This protein binds this small molecule.
Small molecule (SMILES): COc1cccc(COC(=O)c2oc3cccc(OC4CCNCC4)c3c2C)c1

Binding-site contacts:
Ligand atom O2 contacts residue TYR186 of chain 1.C at 3.4 Å.
Ligand atom C2 contacts residue TYR186 of chain 1.C at 3.6 Å (hydrophobic).
Ligand atom C21 contacts residue ASP73 of chain 1.C at 3.6 Å.
Ligand atom C21 contacts residue GLU72 of chain 1.C at 3.7 Å.
Ligand atom C24 contacts residue SER294 of chain 1.C at 3.7 Å.
Ligand atom C22 contacts residue GLU72 of chain 1.C at 3.5 Å.
Ligand atom C12 contacts residue TYR290 of chain 1.C at 3.1 Å (hydrophobic).
Ligand atom OAR contacts residue TYR186 of chain 1.C at 3.5 Å (h-bond).
Ligand atom C22 contacts residue PHE80 of chain 1.C at 3.6 Å (hydrophobic).
Ligand atom C24 contacts residue PHE80 of chain 1.C at 3.6 Å (hydrophobic).
Ligand atom C4 contacts residue TYR309 of chain 1.C at 3.5 Å (hydrophobic).
Ligand atom C10 contacts residue LEU385 of chain 1.C at 3.5 Å (hydrophobic).
Ligand atom O contacts residue TYR186 of chain 1.C at 3.3 Å.
Ligand atom C4 contacts residue TYR186 of chain 1.C at 3.5 Å (hydrophobic).
Ligand atom C14 contacts residue TYR186 of chain 1.C at 3.4 Å (hydrophobic).
Ligand atom N contacts residue LEU385 of chain 1.C at 2.9 Å (h-bond).
Ligand atom C22 contacts residue ASP73 of chain 1.C at 3.5 Å.
Ligand atom C3 contacts residue TYR186 of chain 1.C at 3.6 Å (hydrophobic).
Ligand atom C15 contacts residue PHE201 of chain 1.C at 3.7 Å (hydrophobic).
Ligand atom C contacts residue PHE80 of chain 1.C at 3.7 Å (hydrophobic).
Ligand atom C5 contacts residue TYR309 of chain 1.C at 3.4 Å (hydrophobic).
Ligand atom C11 contacts residue LEU385 of chain 1.C at 3.4 Å (hydrophobic).
Ligand atom C3 contacts residue TYR309 of chain 1.C at 3.7 Å (hydrophobic).
Ligand atom C10 contacts residue LEU363 of chain 1.C at 3.7 Å (hydrophobic).
Ligand atom O2 contacts residue HIS188 of chain 1.C at 3.4 Å.
Ligand atom C15 contacts residue PHE78 of chain 1.C at 3.5 Å (hydrophobic).
Ligand atom C12 contacts residue LEU385 of chain 1.C at 3.3 Å (hydrophobic).
Ligand atom C6 contacts residue LEU342 of chain 1.C at 3.7 Å (hydrophobic).
Ligand atom N contacts residue TYR82 of chain 1.C at 3.2 Å (h-bond).
Ligand atom C23 contacts residue PHE80 of chain 1.C at 3.4 Å (hydrophobic).
Ligand atom OAQ contacts residue PHE78 of chain 1.C at 3.3 Å.
Ligand atom OAQ contacts residue SER294 of chain 1.C at 2.8 Å (h-bond).
Ligand atom C9 contacts residue LEU363 of chain 1.C at 3.3 Å (hydrophobic).
Ligand atom C9 contacts residue LEU385 of chain 1.C at 3.6 Å (hydrophobic).
Ligand atom C5 contacts residue LEU342 of chain 1.C at 3.7 Å (hydrophobic).
Ligand atom C6 contacts residue TYR309 of chain 1.C at 3.6 Å (hydrophobic).
Ligand atom C22 contacts residue VAL71 of chain 1.C at 3.6 Å (hydrophobic).
Ligand atom O contacts residue HIS188 of chain 1.C at 3.7 Å.
Ligand atom C11 contacts residue TYR82 of chain 1.C at 3.3 Å (hydrophobic).
Ligand atom O1 contacts residue LEU363 of chain 1.C at 3.7 Å.

Sequence of chain 1.C:
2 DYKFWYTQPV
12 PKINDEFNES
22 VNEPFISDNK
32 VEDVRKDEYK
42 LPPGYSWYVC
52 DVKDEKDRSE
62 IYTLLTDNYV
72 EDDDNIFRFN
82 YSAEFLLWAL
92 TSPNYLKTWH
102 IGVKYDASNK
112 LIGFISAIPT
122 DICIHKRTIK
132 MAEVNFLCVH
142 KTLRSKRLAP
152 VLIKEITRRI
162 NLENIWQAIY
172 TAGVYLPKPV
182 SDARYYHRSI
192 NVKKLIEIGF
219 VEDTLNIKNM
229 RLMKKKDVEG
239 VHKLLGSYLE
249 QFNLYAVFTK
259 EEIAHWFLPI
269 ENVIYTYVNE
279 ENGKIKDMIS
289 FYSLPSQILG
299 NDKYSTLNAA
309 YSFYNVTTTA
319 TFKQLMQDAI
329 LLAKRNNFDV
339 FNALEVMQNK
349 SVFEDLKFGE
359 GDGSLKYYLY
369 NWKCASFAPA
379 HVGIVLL